Sequence of chain 1.A:
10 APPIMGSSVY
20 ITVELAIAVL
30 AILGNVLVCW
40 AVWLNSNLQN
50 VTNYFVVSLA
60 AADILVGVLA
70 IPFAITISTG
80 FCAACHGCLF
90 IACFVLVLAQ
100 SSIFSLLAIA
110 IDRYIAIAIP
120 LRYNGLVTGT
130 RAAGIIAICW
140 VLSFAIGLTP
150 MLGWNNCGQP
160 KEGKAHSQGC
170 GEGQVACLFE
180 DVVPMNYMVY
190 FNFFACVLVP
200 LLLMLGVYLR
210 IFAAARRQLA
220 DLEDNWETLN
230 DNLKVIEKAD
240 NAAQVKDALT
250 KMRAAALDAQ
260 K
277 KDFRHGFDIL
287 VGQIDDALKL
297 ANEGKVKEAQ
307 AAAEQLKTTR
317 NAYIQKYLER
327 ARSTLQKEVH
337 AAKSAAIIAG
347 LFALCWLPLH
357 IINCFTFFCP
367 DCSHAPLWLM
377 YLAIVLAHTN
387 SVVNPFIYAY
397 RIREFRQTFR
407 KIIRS

A small-molecule ligand and the protein it binds are described below.
Small molecule (SMILES): CC(C)CCC[C@@H](C)[C@H]1CC[C@H]2[C@@H]3CC=C4C[C@@H](O)CC[C@]4(C)[C@H]3CC[C@]12C

Binding-site contacts:
Ligand atom C21 contacts residue ILE357 of chain 1.A at 4.1 Å (hydrophobic).
Ligand atom C27 contacts residue OLA1 of chain 1.W at 3.3 Å.
Ligand atom C21 contacts residue PRO354 of chain 1.A at 3.7 Å (hydrophobic).
Ligand atom C2 contacts residue OLA1 of chain 1.L at 4.4 Å.
Ligand atom C19 contacts residue OLA1 of chain 1.L at 3.7 Å.
Ligand atom C12 contacts residue PHE361 of chain 1.A at 4.2 Å (hydrophobic).
Ligand atom C19 contacts residue ALA371 of chain 1.A at 4.4 Å (hydrophobic).
Ligand atom C18 contacts residue LEU375 of chain 1.A at 4.2 Å (hydrophobic).
Ligand atom C27 contacts residue LEU350 of chain 1.A at 3.8 Å (hydrophobic).
Ligand atom O1 contacts residue OLA1 of chain 1.L at 3.6 Å.
Ligand atom C2 contacts residue HIS370 of chain 1.A at 4.4 Å.
Ligand atom O1 contacts residue SER369 of chain 1.A at 2.5 Å (h-bond).
Ligand atom C11 contacts residue ILE358 of chain 1.A at 4.0 Å (hydrophobic).
Ligand atom C18 contacts residue OLA1 of chain 1.L at 4.1 Å.
Ligand atom C19 contacts residue LEU375 of chain 1.A at 3.9 Å (hydrophobic).
Ligand atom C4 contacts residue OLA1 of chain 1.L at 4.0 Å.
Ligand atom C26 contacts residue PRO354 of chain 1.A at 4.4 Å (hydrophobic).
Ligand atom C11 contacts residue LEU375 of chain 1.A at 4.3 Å (hydrophobic).
Ligand atom C27 contacts residue PRO354 of chain 1.A at 4.1 Å (hydrophobic).
Ligand atom C3 contacts residue OLA1 of chain 1.L at 4.3 Å.
Ligand atom C23 contacts residue ILE357 of chain 1.A at 4.2 Å (hydrophobic).
Ligand atom C23 contacts residue OLA1 of chain 1.W at 4.2 Å.
Ligand atom C11 contacts residue PHE361 of chain 1.A at 4.2 Å (hydrophobic).
Ligand atom C12 contacts residue ILE358 of chain 1.A at 4.0 Å (hydrophobic).
Ligand atom C1 contacts residue PHE361 of chain 1.A at 3.9 Å (hydrophobic).
Ligand atom C3 contacts residue SER369 of chain 1.A at 3.3 Å.
Ligand atom C9 contacts residue PHE361 of chain 1.A at 4.2 Å (hydrophobic).
Ligand atom C2 contacts residue ALA371 of chain 1.A at 3.9 Å (hydrophobic).
Ligand atom C12 contacts residue ILE357 of chain 1.A at 4.2 Å (hydrophobic).
Ligand atom C24 contacts residue ILE357 of chain 1.A at 4.4 Å (hydrophobic).
Ligand atom C2 contacts residue SER369 of chain 1.A at 3.1 Å.
Ligand atom C23 contacts residue PRO354 of chain 1.A at 4.3 Å (hydrophobic).
Ligand atom C3 contacts residue CYS368 of chain 1.A at 4.0 Å (hydrophobic).
Ligand atom C26 contacts residue LEU353 of chain 1.A at 3.6 Å (hydrophobic).
Ligand atom C26 contacts residue ILE357 of chain 1.A at 3.7 Å (hydrophobic).
Ligand atom C21 contacts residue OLA1 of chain 1.W at 4.2 Å.
Ligand atom C22 contacts residue ILE357 of chain 1.A at 4.4 Å (hydrophobic).
Ligand atom O1 contacts residue CYS368 of chain 1.A at 3.6 Å.
Ligand atom C20 contacts residue OLA1 of chain 1.W at 4.4 Å.
Ligand atom C1 contacts residue ALA371 of chain 1.A at 4.5 Å (hydrophobic).